Binding-site contacts:
Ligand atom C5' contacts residue GLY29 of chain 1.A at 3.4 Å.
Ligand atom O6 contacts residue VAL51 of chain 1.A at 3.5 Å.
Ligand atom N3 contacts residue LYS40 of chain 1.A at 3.4 Å.
Ligand atom C5 contacts residue ILE39 of chain 1.A at 3.5 Å (hydrophobic).
Ligand atom OP2 contacts residue GLY29 of chain 1.A at 3.6 Å.
Ligand atom N1 contacts residue ARG55 of chain 1.A at 3.6 Å (salt-bridge).
Ligand atom O4' contacts residue HIS6 of chain 1.A at 3.3 Å.
Ligand atom C6 contacts residue ARG55 of chain 1.A at 3.6 Å.
Ligand atom O6 contacts residue THR52 of chain 1.A at 2.7 Å (h-bond).
Ligand atom C2 contacts residue THR52 of chain 1.A at 3.5 Å.
Ligand atom C2 contacts residue LYS40 of chain 1.A at 3.5 Å.
Ligand atom C2 contacts residue PRO53 of chain 1.A at 3.2 Å (hydrophobic).
Ligand atom N2 contacts residue TYR49 of chain 1.A at 3.5 Å.
Ligand atom N2 contacts residue ILE50 of chain 1.A at 3.5 Å (h-bond).
Ligand atom N2 contacts residue PRO53 of chain 1.A at 2.9 Å (h-bond).
Ligand atom C5' contacts residue GLY33 of chain 1.A at 3.5 Å.
Ligand atom OP1 contacts residue LYS35 of chain 1.A at 2.8 Å (salt-bridge).
Ligand atom N2 contacts residue THR52 of chain 1.A at 3.4 Å.
Ligand atom C8 contacts residue ARG55 of chain 1.A at 3.6 Å.
Ligand atom O6 contacts residue VAL28 of chain 1.A at 3.2 Å.
Ligand atom O4' contacts residue VAL32 of chain 1.A at 3.4 Å.
Ligand atom O5' contacts residue LYS35 of chain 1.A at 3.2 Å.
Ligand atom N6 contacts residue ILE50 of chain 1.A at 3.1 Å (h-bond).
Ligand atom OP2 contacts residue LYS35 of chain 1.A at 3.5 Å (salt-bridge).
Ligand atom O4' contacts residue LYS35 of chain 1.A at 3.1 Å.
Ligand atom N6 contacts residue THR52 of chain 1.A at 3.1 Å (h-bond).
Ligand atom O2' contacts residue ARG55 of chain 1.A at 2.6 Å (salt-bridge).
Ligand atom N1 contacts residue GLN43 of chain 1.A at 2.9 Å (h-bond).
Ligand atom C4' contacts residue GLY33 of chain 1.A at 3.6 Å.
Ligand atom O4' contacts residue LEU30 of chain 1.A at 3.5 Å.
Ligand atom C5 contacts residue THR52 of chain 1.A at 3.5 Å.
Ligand atom C2' contacts residue ARG55 of chain 1.A at 3.3 Å.
Ligand atom N7 contacts residue ARG84 of chain 1.A at 3.2 Å (salt-bridge).
Ligand atom N1 contacts residue ILE50 of chain 1.A at 3.0 Å (h-bond).
Ligand atom N1 contacts residue PRO53 of chain 1.A at 2.7 Å (h-bond).
Ligand atom N7 contacts residue THR52 of chain 1.A at 2.8 Å (h-bond).
Ligand atom C6 contacts residue VAL28 of chain 1.A at 3.3 Å (hydrophobic).
Ligand atom C6 contacts residue ILE39 of chain 1.A at 3.5 Å (hydrophobic).
Ligand atom O4' contacts residue GLY36 of chain 1.A at 3.1 Å (h-bond).
Ligand atom O2 contacts residue HIS6 of chain 1.A at 3.0 Å.

The protein below binds the small molecule below.
Small molecule (SMILES): Nc1nc(=O)c2ncn([C@@H]3O[C@H](CO[P](=O)(O)O[C@H]4[C@@H](O)[C@H](n5cnc6c(N)ncnc65)O[C@@H]4COP(=O)=O)[C@@H](O[P](=O)(O)OC[C@H]4O[C@@H](n5cnc6c(N)ncnc65)[C@H](O)[C@@H]4O[P](=O)(O)OC[C@H]4O[C@@H](n5cnc6c(=O)nc(N)[nH]c65)[C@H](O)[C@@H]4O[P](=O)(O)OC[C@H]4O[C@@H](n5ccc(=O)[nH]c5=O)[C@H](O)[C@@H]4O)[C@H]3O)c2[nH]1

Sequence of chain 1.A:
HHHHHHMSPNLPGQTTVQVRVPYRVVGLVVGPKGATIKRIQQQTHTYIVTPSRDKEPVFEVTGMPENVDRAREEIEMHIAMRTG